Binding-site contacts:
Ligand atom O7 contacts residue ASN644 of chain 1.C at 3.3 Å (h-bond).
Ligand atom N2 contacts residue ASN644 of chain 1.C at 2.9 Å (h-bond).
Ligand atom C7 contacts residue ASN644 of chain 1.C at 3.3 Å.
Ligand atom C3 contacts residue ASN644 of chain 1.C at 3.8 Å.
Ligand atom C8 contacts residue VAL643 of chain 1.C at 4.2 Å (hydrophobic).
Ligand atom C8 contacts residue HIS642 of chain 1.C at 3.2 Å.
Ligand atom C5 contacts residue ASN644 of chain 1.C at 3.7 Å.
Ligand atom C1 contacts residue ASN644 of chain 1.C at 1.4 Å.
Ligand atom C4 contacts residue ASN644 of chain 1.C at 4.2 Å.
Ligand atom O5 contacts residue ASN644 of chain 1.C at 2.4 Å (h-bond).
Ligand atom C2 contacts residue ASN644 of chain 1.C at 2.5 Å.
Ligand atom C8 contacts residue ASN644 of chain 1.C at 3.7 Å.
Ligand atom O7 contacts residue HIS642 of chain 1.C at 4.2 Å.
Ligand atom C7 contacts residue HIS642 of chain 1.C at 4.2 Å.

The small molecule below binds the protein below.
Small molecule (SMILES): CC(=O)N[C@@H]1[C@@H](O)[C@H](O)[C@@H](CO)O[C@H]1O

Sequence of chain 1.C:
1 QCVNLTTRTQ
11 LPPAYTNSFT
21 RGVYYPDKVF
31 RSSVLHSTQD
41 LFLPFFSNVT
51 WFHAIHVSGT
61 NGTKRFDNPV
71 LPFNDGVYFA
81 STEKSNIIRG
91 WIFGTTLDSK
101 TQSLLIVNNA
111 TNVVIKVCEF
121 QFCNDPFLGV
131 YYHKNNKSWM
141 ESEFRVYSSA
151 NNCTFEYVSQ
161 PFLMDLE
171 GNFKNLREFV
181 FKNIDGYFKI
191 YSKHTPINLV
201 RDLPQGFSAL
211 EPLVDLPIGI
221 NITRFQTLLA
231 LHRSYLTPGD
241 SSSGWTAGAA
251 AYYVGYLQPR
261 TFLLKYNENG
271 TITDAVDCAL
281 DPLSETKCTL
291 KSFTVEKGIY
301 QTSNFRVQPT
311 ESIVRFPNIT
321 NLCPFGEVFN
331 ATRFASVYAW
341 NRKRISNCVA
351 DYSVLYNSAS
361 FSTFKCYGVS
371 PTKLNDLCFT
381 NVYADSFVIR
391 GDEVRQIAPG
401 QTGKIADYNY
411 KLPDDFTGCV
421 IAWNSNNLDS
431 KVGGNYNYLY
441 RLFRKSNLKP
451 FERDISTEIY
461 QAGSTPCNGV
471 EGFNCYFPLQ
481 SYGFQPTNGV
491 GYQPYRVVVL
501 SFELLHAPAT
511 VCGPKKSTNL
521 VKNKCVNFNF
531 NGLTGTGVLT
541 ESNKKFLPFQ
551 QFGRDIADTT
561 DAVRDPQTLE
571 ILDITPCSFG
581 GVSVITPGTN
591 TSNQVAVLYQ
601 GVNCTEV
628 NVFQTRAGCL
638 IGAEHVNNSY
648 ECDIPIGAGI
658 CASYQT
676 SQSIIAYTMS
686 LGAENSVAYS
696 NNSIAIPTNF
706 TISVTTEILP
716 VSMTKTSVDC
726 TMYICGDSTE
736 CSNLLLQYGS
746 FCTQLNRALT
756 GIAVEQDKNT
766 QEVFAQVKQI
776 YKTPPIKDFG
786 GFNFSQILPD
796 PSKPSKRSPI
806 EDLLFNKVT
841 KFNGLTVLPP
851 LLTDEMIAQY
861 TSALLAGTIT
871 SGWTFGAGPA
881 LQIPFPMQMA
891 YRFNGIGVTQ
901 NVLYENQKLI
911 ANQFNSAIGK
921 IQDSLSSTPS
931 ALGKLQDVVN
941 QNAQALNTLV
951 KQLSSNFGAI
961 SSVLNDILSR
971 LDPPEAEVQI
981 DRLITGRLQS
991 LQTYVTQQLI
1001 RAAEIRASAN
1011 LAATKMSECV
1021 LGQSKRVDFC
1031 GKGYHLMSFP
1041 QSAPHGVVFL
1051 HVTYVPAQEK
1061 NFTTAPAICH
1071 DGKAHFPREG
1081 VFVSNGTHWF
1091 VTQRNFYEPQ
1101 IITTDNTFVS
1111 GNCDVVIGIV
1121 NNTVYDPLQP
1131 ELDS